Sequence of chain 1.B:
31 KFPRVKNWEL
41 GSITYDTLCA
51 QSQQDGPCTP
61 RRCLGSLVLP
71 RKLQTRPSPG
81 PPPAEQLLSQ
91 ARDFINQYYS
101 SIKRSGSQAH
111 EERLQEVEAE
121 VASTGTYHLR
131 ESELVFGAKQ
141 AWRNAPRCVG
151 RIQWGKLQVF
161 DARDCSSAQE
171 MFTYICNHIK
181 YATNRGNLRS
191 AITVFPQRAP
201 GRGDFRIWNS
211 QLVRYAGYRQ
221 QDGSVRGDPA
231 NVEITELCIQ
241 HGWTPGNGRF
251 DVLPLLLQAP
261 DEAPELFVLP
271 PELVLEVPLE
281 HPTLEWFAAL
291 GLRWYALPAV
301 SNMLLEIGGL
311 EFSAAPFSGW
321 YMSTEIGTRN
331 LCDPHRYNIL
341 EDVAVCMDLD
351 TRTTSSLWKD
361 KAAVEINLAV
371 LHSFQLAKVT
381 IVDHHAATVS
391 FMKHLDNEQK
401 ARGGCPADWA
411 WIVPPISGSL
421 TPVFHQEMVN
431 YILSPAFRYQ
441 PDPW

Binding-site contacts:
Ligand atom C2 contacts residue TRP411 of chain 1.A at 3.4 Å (hydrophobic).
Ligand atom C2 contacts residue HEM1 of chain 1.H at 3.0 Å.
Ligand atom C9 contacts residue ARG329 of chain 1.A at 3.7 Å.
Ligand atom C13 contacts residue TRP409 of chain 1.B at 3.7 Å (hydrophobic).
Ligand atom C12 contacts residue SER66 of chain 1.A at 3.6 Å.
Ligand atom C16 contacts residue PHE424 of chain 1.B at 3.7 Å (hydrophobic).
Ligand atom N4 contacts residue ACT1 of chain 1.D at 3.3 Å.
Ligand atom N1 contacts residue TRP411 of chain 1.A at 3.1 Å.
Ligand atom C12 contacts residue TRP409 of chain 1.B at 3.6 Å (hydrophobic).
Ligand atom C15 contacts residue TRP38 of chain 1.B at 3.4 Å (hydrophobic).
Ligand atom C6 contacts residue PHE424 of chain 1.B at 3.4 Å (hydrophobic).
Ligand atom C7 contacts residue TRP409 of chain 1.B at 3.7 Å (hydrophobic).
Ligand atom C4 contacts residue HEM1 of chain 1.H at 3.8 Å.
Ligand atom C10 contacts residue TRP411 of chain 1.A at 3.6 Å (hydrophobic).
Ligand atom N2 contacts residue TRP411 of chain 1.A at 3.2 Å (h-bond).
Ligand atom N4 contacts residue TRP411 of chain 1.A at 3.7 Å.
Ligand atom N3 contacts residue TRP411 of chain 1.A at 3.5 Å.
Ligand atom C15 contacts residue HIS425 of chain 1.B at 3.5 Å.
Ligand atom C14 contacts residue HIS425 of chain 1.B at 3.5 Å.
Ligand atom C13 contacts residue PHE424 of chain 1.B at 3.6 Å (hydrophobic).
Ligand atom C11 contacts residue PHE424 of chain 1.B at 3.4 Å (hydrophobic).
Ligand atom N2 contacts residue HEM1 of chain 1.H at 2.8 Å (h-bond).
Ligand atom C4 contacts residue TRP411 of chain 1.A at 3.6 Å (hydrophobic).
Ligand atom N8 contacts residue TRP411 of chain 1.A at 3.5 Å.
Ligand atom C4 contacts residue ARG329 of chain 1.A at 3.1 Å.
Ligand atom C13 contacts residue SER66 of chain 1.A at 3.4 Å.
Ligand atom C16 contacts residue VAL68 of chain 1.A at 3.7 Å (hydrophobic).
Ligand atom C14 contacts residue GLN426 of chain 1.B at 3.8 Å.
Ligand atom C12 contacts residue PHE424 of chain 1.B at 3.4 Å (hydrophobic).
Ligand atom C9 contacts residue TRP411 of chain 1.A at 3.5 Å (hydrophobic).
Ligand atom N3 contacts residue HEM1 of chain 1.H at 2.6 Å (h-bond).
Ligand atom C14 contacts residue GLU427 of chain 1.B at 3.6 Å.
Ligand atom N3 contacts residue ARG329 of chain 1.A at 3.5 Å (salt-bridge).
Ligand atom N1 contacts residue ALA410 of chain 1.A at 3.3 Å (h-bond).
Ligand atom C10 contacts residue ALA410 of chain 1.A at 3.4 Å (hydrophobic).
Ligand atom C14 contacts residue TRP38 of chain 1.B at 3.7 Å (hydrophobic).
Ligand atom N8 contacts residue ALA410 of chain 1.A at 2.6 Å (h-bond).
Ligand atom N8 contacts residue PHE424 of chain 1.B at 3.7 Å.
Ligand atom C15 contacts residue VAL68 of chain 1.A at 3.7 Å (hydrophobic).
Ligand atom N4 contacts residue ARG329 of chain 1.A at 3.2 Å (salt-bridge).

Sequence of chain 1.A:
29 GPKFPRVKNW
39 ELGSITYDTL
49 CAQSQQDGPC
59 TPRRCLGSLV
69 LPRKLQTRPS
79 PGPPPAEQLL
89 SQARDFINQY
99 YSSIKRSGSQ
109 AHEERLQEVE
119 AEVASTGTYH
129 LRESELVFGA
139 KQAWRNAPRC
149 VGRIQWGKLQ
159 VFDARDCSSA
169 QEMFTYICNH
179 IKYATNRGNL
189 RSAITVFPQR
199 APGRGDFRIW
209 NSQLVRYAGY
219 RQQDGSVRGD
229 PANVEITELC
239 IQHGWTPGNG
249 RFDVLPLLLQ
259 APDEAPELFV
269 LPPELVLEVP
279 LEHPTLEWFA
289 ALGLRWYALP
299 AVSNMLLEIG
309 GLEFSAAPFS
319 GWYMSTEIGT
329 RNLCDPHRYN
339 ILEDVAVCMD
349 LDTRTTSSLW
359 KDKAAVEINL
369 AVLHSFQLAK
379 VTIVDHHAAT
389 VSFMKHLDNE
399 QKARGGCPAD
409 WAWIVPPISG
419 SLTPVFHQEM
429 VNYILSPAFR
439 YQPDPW

A small-molecule ligand and the protein it binds are described below.
Small molecule (SMILES): Nc1nc(N)c2c(n1)NC[C@@H](c1ccccc1)N2